Binding-site contacts:
Ligand atom O3 contacts residue ASP212 of chain 1.B at 2.8 Å (salt-bridge).
Ligand atom C1 contacts residue ALA209 of chain 1.B at 3.6 Å (hydrophobic).
Ligand atom O2 contacts residue LYS186 of chain 1.B at 3.8 Å.
Ligand atom O3 contacts residue ALA209 of chain 1.B at 3.8 Å.
Ligand atom O1 contacts residue GLY211 of chain 1.B at 2.9 Å (h-bond).
Ligand atom C1 contacts residue ASP212 of chain 1.B at 3.8 Å.
Ligand atom C1 contacts residue MG1 of chain 1.P at 3.0 Å.
Ligand atom O4 contacts residue ASP212 of chain 1.B at 4.1 Å.
Ligand atom O2 contacts residue ALA209 of chain 1.B at 4.2 Å.
Ligand atom C2 contacts residue LYS186 of chain 1.B at 3.6 Å.
Ligand atom O4 contacts residue GLU188 of chain 1.B at 3.2 Å (salt-bridge).
Ligand atom O4 contacts residue MG1 of chain 1.P at 2.1 Å.
Ligand atom O2 contacts residue MET276 of chain 1.B at 4.2 Å.
Ligand atom O1 contacts residue ASP212 of chain 1.B at 4.0 Å.
Ligand atom O1 contacts residue MG1 of chain 1.P at 4.2 Å.
Ligand atom C2 contacts residue THR244 of chain 1.B at 4.1 Å.
Ligand atom O3 contacts residue GLU188 of chain 1.B at 3.0 Å (salt-bridge).
Ligand atom O2 contacts residue MET207 of chain 1.B at 4.2 Å.
Ligand atom C2 contacts residue ALA209 of chain 1.B at 3.8 Å (hydrophobic).
Ligand atom O4 contacts residue ALA209 of chain 1.B at 4.2 Å.
Ligand atom O1 contacts residue ALA209 of chain 1.B at 3.3 Å.
Ligand atom C1 contacts residue ARG210 of chain 1.B at 4.4 Å.
Ligand atom O3 contacts residue MG1 of chain 1.P at 2.2 Å.
Ligand atom C1 contacts residue THR244 of chain 1.B at 3.6 Å.
Ligand atom C1 contacts residue GLY211 of chain 1.B at 3.7 Å.
Ligand atom O3 contacts residue GLY211 of chain 1.B at 3.6 Å.
Ligand atom O1 contacts residue ARG210 of chain 1.B at 3.5 Å (salt-bridge).
Ligand atom O2 contacts residue MG1 of chain 1.P at 4.2 Å.
Ligand atom O2 contacts residue ARG87 of chain 1.B at 4.1 Å.
Ligand atom O1 contacts residue THR244 of chain 1.B at 2.6 Å (h-bond).
Ligand atom O4 contacts residue LYS186 of chain 1.B at 2.9 Å (salt-bridge).
Ligand atom C1 contacts residue GLU188 of chain 1.B at 3.7 Å.
Ligand atom C2 contacts residue GLU188 of chain 1.B at 3.8 Å.
Ligand atom C2 contacts residue MG1 of chain 1.P at 2.9 Å.
Ligand atom O2 contacts residue THR244 of chain 1.B at 3.6 Å (h-bond).

A small-molecule ligand and the protein it binds are described below.
Small molecule (SMILES): O=C([O-])C(=O)[O-]

Sequence of chain 1.B:
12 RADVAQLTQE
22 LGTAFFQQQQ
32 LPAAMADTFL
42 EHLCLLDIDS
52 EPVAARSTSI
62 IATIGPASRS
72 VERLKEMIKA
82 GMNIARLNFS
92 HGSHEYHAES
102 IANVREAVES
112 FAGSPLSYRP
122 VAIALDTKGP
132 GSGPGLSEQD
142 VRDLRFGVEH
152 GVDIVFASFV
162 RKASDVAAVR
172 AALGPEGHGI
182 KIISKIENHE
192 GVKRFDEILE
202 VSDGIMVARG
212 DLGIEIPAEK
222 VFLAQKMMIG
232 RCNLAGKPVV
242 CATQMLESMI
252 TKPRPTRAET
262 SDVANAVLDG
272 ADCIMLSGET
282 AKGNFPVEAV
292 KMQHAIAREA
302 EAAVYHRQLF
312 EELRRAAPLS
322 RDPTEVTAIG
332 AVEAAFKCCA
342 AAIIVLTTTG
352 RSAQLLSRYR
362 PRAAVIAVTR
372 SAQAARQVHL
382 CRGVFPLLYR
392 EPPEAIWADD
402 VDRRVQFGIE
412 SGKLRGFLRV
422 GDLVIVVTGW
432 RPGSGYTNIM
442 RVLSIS